Binding-site contacts:
Ligand atom C8 contacts residue ASN77 of chain 1.E at 4.4 Å.
Ligand atom C2 contacts residue ASN77 of chain 1.E at 2.5 Å.
Ligand atom C1 contacts residue ASN77 of chain 1.E at 1.4 Å.
Ligand atom C7 contacts residue ASN77 of chain 1.E at 3.3 Å.
Ligand atom C3 contacts residue ASN77 of chain 1.E at 3.8 Å.
Ligand atom C5 contacts residue ASN77 of chain 1.E at 3.7 Å.
Ligand atom O5 contacts residue ASN77 of chain 1.E at 2.4 Å (h-bond).
Ligand atom O7 contacts residue ASN77 of chain 1.E at 3.4 Å (h-bond).
Ligand atom O6 contacts residue ASN77 of chain 1.E at 4.0 Å.
Ligand atom N2 contacts residue ASN77 of chain 1.E at 2.9 Å (h-bond).
Ligand atom C4 contacts residue ASN77 of chain 1.E at 4.2 Å.
Ligand atom O7 contacts residue ARG29 of chain 1.A at 4.2 Å.

Sequence of chain 1.E:
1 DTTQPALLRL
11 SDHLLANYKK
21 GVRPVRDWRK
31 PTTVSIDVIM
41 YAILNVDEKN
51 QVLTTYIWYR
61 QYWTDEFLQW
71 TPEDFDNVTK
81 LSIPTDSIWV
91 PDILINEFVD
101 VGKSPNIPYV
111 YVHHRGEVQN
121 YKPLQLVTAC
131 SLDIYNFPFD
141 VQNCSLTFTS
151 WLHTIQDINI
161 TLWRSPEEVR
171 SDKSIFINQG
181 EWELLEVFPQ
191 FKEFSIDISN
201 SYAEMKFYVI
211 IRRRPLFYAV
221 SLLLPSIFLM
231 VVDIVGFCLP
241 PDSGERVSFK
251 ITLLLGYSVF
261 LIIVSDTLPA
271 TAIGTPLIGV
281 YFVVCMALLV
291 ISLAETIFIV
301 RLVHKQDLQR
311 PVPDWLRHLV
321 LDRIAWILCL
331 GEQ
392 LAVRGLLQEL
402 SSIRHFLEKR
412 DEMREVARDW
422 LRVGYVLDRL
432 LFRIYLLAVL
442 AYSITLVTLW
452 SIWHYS

This small molecule binds to this protein.
Small molecule (SMILES): CC(=O)N[C@H]1[C@H](O[C@@H]2[C@H](O)[C@@H](NC(C)=O)CO[C@@H]2CO)O[C@H](CO)[C@@H](O)[C@@H]1O

Sequence of chain 1.A:
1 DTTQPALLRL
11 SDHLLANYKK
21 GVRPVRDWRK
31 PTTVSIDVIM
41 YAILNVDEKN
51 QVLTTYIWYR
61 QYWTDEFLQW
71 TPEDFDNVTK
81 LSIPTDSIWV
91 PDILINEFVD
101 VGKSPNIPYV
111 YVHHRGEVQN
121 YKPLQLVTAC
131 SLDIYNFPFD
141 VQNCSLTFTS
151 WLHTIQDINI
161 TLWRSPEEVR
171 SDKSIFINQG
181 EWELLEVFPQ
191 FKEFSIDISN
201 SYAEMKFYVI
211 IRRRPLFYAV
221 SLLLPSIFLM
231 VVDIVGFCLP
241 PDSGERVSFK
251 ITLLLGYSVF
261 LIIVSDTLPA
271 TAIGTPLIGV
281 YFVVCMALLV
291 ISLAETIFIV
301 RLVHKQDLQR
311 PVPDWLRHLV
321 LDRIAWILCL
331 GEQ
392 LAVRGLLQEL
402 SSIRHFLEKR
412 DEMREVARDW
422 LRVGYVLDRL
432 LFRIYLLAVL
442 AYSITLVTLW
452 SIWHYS